Binding-site contacts:
Ligand atom C3' contacts residue GLY63 of chain 1.A at 3.9 Å.
Ligand atom N1 contacts residue TRP33 of chain 1.A at 3.5 Å (h-bond).
Ligand atom O5' contacts residue GLY65 of chain 1.A at 3.9 Å.
Ligand atom OP1 contacts residue MET68 of chain 1.A at 3.0 Å (h-bond).
Ligand atom OP2 contacts residue ILE64 of chain 1.A at 3.9 Å.
Ligand atom O3' contacts residue MET68 of chain 1.A at 3.5 Å.
Ligand atom N2 contacts residue GLY37 of chain 1.A at 3.8 Å.
Ligand atom C2' contacts residue MET68 of chain 1.A at 3.9 Å (hydrophobic).
Ligand atom OP1 contacts residue ILE64 of chain 1.A at 3.7 Å.
Ligand atom C2 contacts residue TRP33 of chain 1.A at 3.2 Å (hydrophobic).
Ligand atom C2' contacts residue GLY37 of chain 1.A at 3.9 Å.
Ligand atom O4' contacts residue TYR38 of chain 1.A at 3.3 Å.
Ligand atom O4' contacts residue ARG34 of chain 1.A at 3.5 Å (salt-bridge).
Ligand atom N2 contacts residue TRP33 of chain 1.A at 3.6 Å.
Ligand atom O5' contacts residue ARG34 of chain 1.A at 2.7 Å (salt-bridge).
Ligand atom OP1 contacts residue ARG67 of chain 1.A at 3.9 Å.
Ligand atom OP1 contacts residue ILE61 of chain 1.A at 3.9 Å.
Ligand atom C5 contacts residue TRP33 of chain 1.A at 3.9 Å (hydrophobic).
Ligand atom C5 contacts residue ARG34 of chain 1.A at 3.9 Å.
Ligand atom P contacts residue GLY63 of chain 1.A at 3.5 Å.
Ligand atom O3' contacts residue GLY63 of chain 1.A at 3.2 Å.
Ligand atom OP1 contacts residue GLY63 of chain 1.A at 2.5 Å (h-bond).
Ligand atom O3' contacts residue ILE64 of chain 1.A at 3.5 Å (h-bond).
Ligand atom OP1 contacts residue GLY65 of chain 1.A at 2.8 Å (h-bond).
Ligand atom C5' contacts residue ARG34 of chain 1.A at 3.3 Å.
Ligand atom C6 contacts residue TRP33 of chain 1.A at 3.9 Å (hydrophobic).
Ligand atom C4' contacts residue GLY63 of chain 1.A at 3.3 Å.
Ligand atom C5' contacts residue GLY63 of chain 1.A at 3.5 Å.
Ligand atom OP1 contacts residue PRO62 of chain 1.A at 3.4 Å.
Ligand atom N3 contacts residue TRP33 of chain 1.A at 3.3 Å (h-bond).
Ligand atom C8 contacts residue ARG34 of chain 1.A at 3.4 Å.
Ligand atom C4 contacts residue ARG34 of chain 1.A at 3.7 Å.
Ligand atom C1' contacts residue GLY37 of chain 1.A at 3.9 Å.
Ligand atom C1' contacts residue ARG34 of chain 1.A at 3.6 Å.
Ligand atom C2 contacts residue GLY37 of chain 1.A at 3.9 Å.
Ligand atom N9 contacts residue ARG34 of chain 1.A at 3.6 Å.
Ligand atom OP2 contacts residue ARG67 of chain 1.A at 3.6 Å.
Ligand atom C4 contacts residue TRP33 of chain 1.A at 3.6 Å (hydrophobic).
Ligand atom N3 contacts residue GLY37 of chain 1.A at 3.1 Å.
Ligand atom O6 contacts residue TRP33 of chain 1.A at 3.7 Å.

Sequence of chain 1.A:
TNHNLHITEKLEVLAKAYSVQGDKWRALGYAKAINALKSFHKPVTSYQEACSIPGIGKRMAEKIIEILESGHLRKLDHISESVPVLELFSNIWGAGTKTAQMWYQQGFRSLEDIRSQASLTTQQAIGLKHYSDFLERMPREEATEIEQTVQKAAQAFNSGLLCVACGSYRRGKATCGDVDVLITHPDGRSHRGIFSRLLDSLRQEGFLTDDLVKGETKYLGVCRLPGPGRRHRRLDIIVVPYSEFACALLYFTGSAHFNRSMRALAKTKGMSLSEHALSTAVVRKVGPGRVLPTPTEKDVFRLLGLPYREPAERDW

This small molecule binds to this protein.
Small molecule (SMILES): Nc1ccn([C@H]2C[C@H](O[P](=O)(O)OC[C@H]3O[C@@H](n4cnc5c(=O)nc(N)[nH]c54)C[C@@H]3O)[C@@H](CO[P](=O)(O)O[C@H]3C[C@H](n4ccc(N)nc4=O)O[C@@H]3CO[P](=O)(O)O[C@H]3C[C@H](n4cnc5c(=O)nc(N)[nH]c54)O[C@@H]3CO)O2)c(=O)n1